Sequence of chain 2.A:
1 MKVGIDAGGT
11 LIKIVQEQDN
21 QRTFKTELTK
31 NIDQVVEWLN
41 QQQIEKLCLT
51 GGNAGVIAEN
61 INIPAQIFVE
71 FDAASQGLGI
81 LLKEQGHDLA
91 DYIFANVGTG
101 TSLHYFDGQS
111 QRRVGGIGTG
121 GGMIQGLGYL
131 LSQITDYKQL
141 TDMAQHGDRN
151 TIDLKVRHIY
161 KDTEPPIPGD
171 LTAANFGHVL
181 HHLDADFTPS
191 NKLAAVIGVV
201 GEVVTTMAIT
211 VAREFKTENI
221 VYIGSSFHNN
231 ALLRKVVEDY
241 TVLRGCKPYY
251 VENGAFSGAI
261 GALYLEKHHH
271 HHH

Sequence of chain 1.A:
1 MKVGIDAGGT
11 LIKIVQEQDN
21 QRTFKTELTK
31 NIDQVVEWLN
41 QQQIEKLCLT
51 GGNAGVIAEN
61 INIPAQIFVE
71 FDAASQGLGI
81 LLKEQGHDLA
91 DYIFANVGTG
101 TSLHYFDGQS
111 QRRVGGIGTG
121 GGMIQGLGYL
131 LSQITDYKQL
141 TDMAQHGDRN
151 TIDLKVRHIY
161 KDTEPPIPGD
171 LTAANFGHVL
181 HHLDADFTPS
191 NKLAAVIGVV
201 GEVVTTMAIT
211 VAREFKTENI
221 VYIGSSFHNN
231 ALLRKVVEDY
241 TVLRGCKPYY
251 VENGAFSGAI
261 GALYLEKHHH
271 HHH

A protein and the small-molecule ligand that binds it are described below.
Small molecule (SMILES): CCCCCCCNC(=O)CCNC(=O)[C@H](O)C(C)(C)COP(=O)(O)O

Binding-site contacts:
Ligand atom CAP contacts residue GLU70 of chain 2.A at 3.9 Å.
Ligand atom OAD contacts residue GLY116 of chain 2.A at 3.4 Å.
Ligand atom OAS contacts residue GLU70 of chain 2.A at 3.2 Å (salt-bridge).
Ligand atom OAG contacts residue GLY100 of chain 2.A at 3.3 Å (h-bond).
Ligand atom OAE contacts residue THR101 of chain 2.A at 3.6 Å.
Ligand atom CAY contacts residue TYR240 of chain 1.A at 3.3 Å (hydrophobic).
Ligand atom CAA contacts residue THR172 of chain 1.A at 3.9 Å.
Ligand atom CAT contacts residue ARG113 of chain 2.A at 3.7 Å.
Ligand atom OAE contacts residue SER102 of chain 2.A at 3.4 Å.
Ligand atom OAD contacts residue ILE117 of chain 2.A at 3.8 Å.
Ligand atom PAX contacts residue ADP1 of chain 2.B at 3.1 Å.
Ligand atom OAG contacts residue ALA173 of chain 1.A at 3.8 Å.
Ligand atom CAB contacts residue PHE71 of chain 2.A at 3.8 Å (hydrophobic).
Ligand atom CAT contacts residue THR172 of chain 1.A at 3.6 Å.
Ligand atom OAE contacts residue ARG113 of chain 2.A at 2.9 Å (salt-bridge).
Ligand atom NAR contacts residue ALA173 of chain 1.A at 3.3 Å (h-bond).
Ligand atom OAF contacts residue MG1 of chain 2.C at 1.9 Å.
Ligand atom OAF contacts residue ADP1 of chain 2.B at 3.0 Å (h-bond).
Ligand atom CAN contacts residue ALA173 of chain 1.A at 3.6 Å (hydrophobic).
Ligand atom OAH contacts residue MG1 of chain 2.C at 3.7 Å.
Ligand atom CAN contacts residue ILE117 of chain 2.A at 3.4 Å (hydrophobic).
Ligand atom NAQ contacts residue THR172 of chain 1.A at 2.9 Å (h-bond).
Ligand atom CAA contacts residue GLU202 of chain 1.A at 3.5 Å.
Ligand atom CAO contacts residue THR172 of chain 1.A at 3.4 Å.
Ligand atom OAF contacts residue GLU70 of chain 2.A at 3.4 Å (salt-bridge).
Ligand atom OAI contacts residue THR99 of chain 2.A at 3.3 Å (h-bond).
Ligand atom PAX contacts residue MG1 of chain 2.C at 3.4 Å.
Ligand atom OAI contacts residue GLY98 of chain 2.A at 3.9 Å.
Ligand atom CAO contacts residue ARG113 of chain 2.A at 3.7 Å.
Ligand atom NAR contacts residue THR101 of chain 2.A at 3.8 Å.
Ligand atom CAN contacts residue THR101 of chain 2.A at 3.5 Å.
Ligand atom CAJ contacts residue TYR240 of chain 1.A at 3.3 Å (hydrophobic).
Ligand atom OAI contacts residue ADP1 of chain 2.B at 3.4 Å (h-bond).
Ligand atom OAH contacts residue ADP1 of chain 2.B at 2.4 Å (h-bond).
Ligand atom CAK contacts residue THR172 of chain 1.A at 3.7 Å.
Ligand atom OAH contacts residue GLY9 of chain 2.A at 3.2 Å (h-bond).
Ligand atom CAC contacts residue VAL156 of chain 1.A at 3.8 Å (hydrophobic).
Ligand atom CAM contacts residue GLY116 of chain 2.A at 3.7 Å.
Ligand atom OAD contacts residue ARG113 of chain 2.A at 2.9 Å (salt-bridge).
Ligand atom OAI contacts residue GLY100 of chain 2.A at 3.2 Å (h-bond).